Sequence of chain 28.D:
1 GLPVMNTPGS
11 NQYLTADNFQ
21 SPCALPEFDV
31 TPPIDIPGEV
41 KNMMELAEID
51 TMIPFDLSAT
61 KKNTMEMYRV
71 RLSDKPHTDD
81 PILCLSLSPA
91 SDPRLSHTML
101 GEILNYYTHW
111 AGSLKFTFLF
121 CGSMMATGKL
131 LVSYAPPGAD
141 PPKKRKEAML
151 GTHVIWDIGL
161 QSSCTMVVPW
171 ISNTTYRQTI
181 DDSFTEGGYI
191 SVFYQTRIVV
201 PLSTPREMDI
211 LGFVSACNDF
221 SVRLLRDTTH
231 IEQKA

The protein below binds the small molecule below.
Small molecule (SMILES): CCOC(=O)c1ccc(OCCCCC2CCN(c3ccc(C)nn3)CC2)cc1

Sequence of chain 28.B:
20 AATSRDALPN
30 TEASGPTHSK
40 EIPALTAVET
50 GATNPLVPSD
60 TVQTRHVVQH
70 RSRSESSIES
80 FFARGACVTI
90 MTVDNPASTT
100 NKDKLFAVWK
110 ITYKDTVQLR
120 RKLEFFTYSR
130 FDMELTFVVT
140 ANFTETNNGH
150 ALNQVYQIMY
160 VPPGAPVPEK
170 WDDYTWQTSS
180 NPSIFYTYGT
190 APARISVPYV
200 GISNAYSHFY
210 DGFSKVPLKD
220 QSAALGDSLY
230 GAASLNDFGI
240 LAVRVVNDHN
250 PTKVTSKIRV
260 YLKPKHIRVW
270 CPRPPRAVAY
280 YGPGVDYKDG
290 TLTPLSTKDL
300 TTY

Binding-site contacts:
Ligand atom C5 contacts residue ILE194 of chain 28.B at 3.8 Å (hydrophobic).
Ligand atom C18 contacts residue PHE237 of chain 28.B at 3.8 Å (hydrophobic).
Ligand atom C4 contacts residue ALA24 of chain 28.D at 3.5 Å (hydrophobic).
Ligand atom O16 contacts residue MET132 of chain 28.B at 3.6 Å.
Ligand atom O24 contacts residue TYR112 of chain 28.B at 3.8 Å.
Ligand atom C3 contacts residue ALA24 of chain 28.D at 3.5 Å (hydrophobic).
Ligand atom C23 contacts residue TYR112 of chain 28.B at 3.3 Å (hydrophobic).
Ligand atom C3 contacts residue PRO181 of chain 28.B at 3.7 Å (hydrophobic).
Ligand atom C20 contacts residue TYR112 of chain 28.B at 3.4 Å (hydrophobic).
Ligand atom C1 contacts residue ILE157 of chain 28.B at 3.4 Å (hydrophobic).
Ligand atom C8 contacts residue VAL196 of chain 28.B at 3.7 Å (hydrophobic).
Ligand atom C7 contacts residue VAL196 of chain 28.B at 3.5 Å (hydrophobic).
Ligand atom C7 contacts residue TYR159 of chain 28.B at 3.7 Å (hydrophobic).
Ligand atom C20 contacts residue PHE237 of chain 28.B at 3.4 Å (hydrophobic).
Ligand atom N4 contacts residue LEU240 of chain 28.B at 3.3 Å.
Ligand atom C23 contacts residue PHE237 of chain 28.B at 3.8 Å (hydrophobic).
Ligand atom C26 contacts residue LYS113 of chain 28.B at 3.7 Å.
Ligand atom C21 contacts residue PHE237 of chain 28.B at 3.7 Å (hydrophobic).
Ligand atom C5 contacts residue TYR159 of chain 28.B at 3.7 Å (hydrophobic).
Ligand atom C4 contacts residue ILE194 of chain 28.B at 3.8 Å (hydrophobic).
Ligand atom O25 contacts residue TYR112 of chain 28.B at 3.4 Å.
Ligand atom C8 contacts residue TYR159 of chain 28.B at 3.5 Å (hydrophobic).
Ligand atom C4 contacts residue TYR159 of chain 28.B at 3.7 Å (hydrophobic).
Ligand atom C3 contacts residue TYR159 of chain 28.B at 3.7 Å (hydrophobic).
Ligand atom C14 contacts residue MET132 of chain 28.B at 3.5 Å (hydrophobic).
Ligand atom C15 contacts residue MET132 of chain 28.B at 3.6 Å (hydrophobic).
Ligand atom N3 contacts residue LEU240 of chain 28.B at 3.4 Å.
Ligand atom C10 contacts residue MET132 of chain 28.B at 3.7 Å (hydrophobic).
Ligand atom C27 contacts residue ASP236 of chain 28.B at 3.6 Å.
Ligand atom C14 contacts residue VAL199 of chain 28.B at 3.8 Å (hydrophobic).
Ligand atom C13 contacts residue PHE237 of chain 28.B at 3.7 Å (hydrophobic).
Ligand atom C1 contacts residue ILE183 of chain 28.B at 3.5 Å (hydrophobic).
Ligand atom C19 contacts residue PHE237 of chain 28.B at 3.5 Å (hydrophobic).
Ligand atom N6 contacts residue VAL196 of chain 28.B at 3.8 Å.
Ligand atom C21 contacts residue TYR112 of chain 28.B at 3.4 Å (hydrophobic).
Ligand atom C13 contacts residue MET132 of chain 28.B at 3.8 Å (hydrophobic).
Ligand atom C11 contacts residue LEU134 of chain 28.B at 3.8 Å (hydrophobic).
Ligand atom C26 contacts residue THR111 of chain 28.B at 3.6 Å.
Ligand atom O25 contacts residue THR111 of chain 28.B at 3.4 Å (h-bond).
Ligand atom C12 contacts residue VAL199 of chain 28.B at 3.7 Å (hydrophobic).